Sequence of chain 1.E:
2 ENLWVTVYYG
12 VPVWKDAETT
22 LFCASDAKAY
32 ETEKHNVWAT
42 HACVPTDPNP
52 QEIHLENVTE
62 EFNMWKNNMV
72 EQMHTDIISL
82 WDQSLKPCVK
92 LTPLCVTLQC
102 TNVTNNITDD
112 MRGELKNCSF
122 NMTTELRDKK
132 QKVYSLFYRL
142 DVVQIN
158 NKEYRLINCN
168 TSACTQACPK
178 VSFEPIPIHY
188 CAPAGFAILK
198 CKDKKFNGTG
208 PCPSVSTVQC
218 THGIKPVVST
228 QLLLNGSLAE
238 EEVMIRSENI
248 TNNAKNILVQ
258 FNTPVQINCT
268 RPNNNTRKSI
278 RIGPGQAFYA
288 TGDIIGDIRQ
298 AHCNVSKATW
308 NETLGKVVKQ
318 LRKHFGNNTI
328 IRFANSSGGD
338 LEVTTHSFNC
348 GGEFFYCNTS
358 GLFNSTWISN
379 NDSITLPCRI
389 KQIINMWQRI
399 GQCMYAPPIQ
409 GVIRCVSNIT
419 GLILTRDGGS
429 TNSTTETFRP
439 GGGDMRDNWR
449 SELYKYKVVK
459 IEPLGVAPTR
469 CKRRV

Sequence of chain 1.G:
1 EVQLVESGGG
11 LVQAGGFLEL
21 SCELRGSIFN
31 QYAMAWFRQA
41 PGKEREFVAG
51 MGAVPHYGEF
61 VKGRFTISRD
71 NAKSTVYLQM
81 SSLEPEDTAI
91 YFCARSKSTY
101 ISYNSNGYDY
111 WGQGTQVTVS

Binding-site contacts:
Ligand atom C1 contacts residue ASN271 of chain 1.E at 1.4 Å.
Ligand atom C3 contacts residue ASN271 of chain 1.E at 3.8 Å.
Ligand atom C6 contacts residue PHE17 of chain 1.G at 4.2 Å (hydrophobic).
Ligand atom C7 contacts residue ASN271 of chain 1.E at 3.4 Å.
Ligand atom C4 contacts residue ASN271 of chain 1.E at 4.2 Å.
Ligand atom C5 contacts residue ASN271 of chain 1.E at 3.7 Å.
Ligand atom C8 contacts residue VAL410 of chain 1.E at 3.7 Å (hydrophobic).
Ligand atom C8 contacts residue ASN271 of chain 1.E at 4.5 Å.
Ligand atom C2 contacts residue ASN271 of chain 1.E at 2.5 Å.
Ligand atom O5 contacts residue ASN271 of chain 1.E at 2.4 Å (h-bond).
Ligand atom C6 contacts residue ILE292 of chain 1.E at 4.3 Å (hydrophobic).
Ligand atom C7 contacts residue VAL410 of chain 1.E at 4.4 Å (hydrophobic).
Ligand atom O7 contacts residue ASN271 of chain 1.E at 3.4 Å (h-bond).
Ligand atom O5 contacts residue ILE292 of chain 1.E at 4.0 Å.
Ligand atom N2 contacts residue ASN271 of chain 1.E at 2.9 Å (h-bond).

This small molecule binds to this protein.
Small molecule (SMILES): CC(=O)N[C@H]1[C@H](O[C@H]2[C@H](O)[C@@H](NC(C)=O)CO[C@@H]2CO)O[C@H](CO)[C@@H](O[C@@H]2O[C@H](CO[C@H]3O[C@H](CO)[C@@H](O)[C@H](O)[C@@H]3O)[C@@H](O)[C@H](O)[C@@H]2O)[C@@H]1O